A small-molecule ligand and the protein it binds are described below.
Small molecule (SMILES): NC(=O)CC[C@H](N)C(=O)O

Binding-site contacts:
Ligand atom OE1 contacts residue ALA24 of chain 5.A at 4.0 Å.
Ligand atom CD contacts residue PRO30 of chain 5.A at 4.0 Å (hydrophobic).
Ligand atom O contacts residue LYS31 of chain 5.A at 4.1 Å.
Ligand atom CD contacts residue LYS31 of chain 5.A at 3.1 Å.
Ligand atom CB contacts residue PRO30 of chain 5.A at 4.0 Å (hydrophobic).
Ligand atom O contacts residue SER32 of chain 5.A at 4.1 Å.
Ligand atom CG contacts residue LYS31 of chain 5.A at 3.5 Å.
Ligand atom OXT contacts residue SER32 of chain 5.A at 2.7 Å (h-bond).
Ligand atom C contacts residue SER32 of chain 5.A at 3.8 Å.
Ligand atom CD contacts residue ILE29 of chain 5.A at 4.4 Å (hydrophobic).
Ligand atom NE2 contacts residue PRO30 of chain 5.A at 3.2 Å.
Ligand atom NE2 contacts residue ILE29 of chain 5.A at 3.5 Å (h-bond).
Ligand atom CB contacts residue LYS31 of chain 5.A at 3.8 Å.
Ligand atom C contacts residue LYS31 of chain 5.A at 4.5 Å.
Ligand atom OE1 contacts residue LYS31 of chain 5.A at 3.1 Å.
Ligand atom NE2 contacts residue LYS31 of chain 5.A at 3.0 Å (salt-bridge).
Ligand atom OE1 contacts residue ASP21 of chain 5.A at 4.5 Å.

Sequence of chain 5.A:
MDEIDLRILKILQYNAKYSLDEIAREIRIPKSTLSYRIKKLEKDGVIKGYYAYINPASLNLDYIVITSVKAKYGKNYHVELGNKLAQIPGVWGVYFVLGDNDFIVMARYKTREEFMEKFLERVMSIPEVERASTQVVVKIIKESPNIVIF